Sequence of chain 1.D:
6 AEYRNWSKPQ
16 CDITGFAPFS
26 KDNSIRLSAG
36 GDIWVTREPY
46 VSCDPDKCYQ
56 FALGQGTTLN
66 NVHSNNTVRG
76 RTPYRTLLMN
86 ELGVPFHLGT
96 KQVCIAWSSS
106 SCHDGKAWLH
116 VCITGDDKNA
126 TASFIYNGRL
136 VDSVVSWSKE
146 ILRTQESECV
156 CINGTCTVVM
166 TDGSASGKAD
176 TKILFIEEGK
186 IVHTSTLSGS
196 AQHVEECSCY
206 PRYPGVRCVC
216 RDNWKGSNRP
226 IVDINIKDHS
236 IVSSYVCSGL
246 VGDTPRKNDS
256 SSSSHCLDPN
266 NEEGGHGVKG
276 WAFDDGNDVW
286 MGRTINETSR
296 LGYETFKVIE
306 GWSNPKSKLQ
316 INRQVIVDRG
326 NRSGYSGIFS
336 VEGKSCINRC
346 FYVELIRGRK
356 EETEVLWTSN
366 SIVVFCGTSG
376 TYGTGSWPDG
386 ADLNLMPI

This protein binds this small molecule.
Small molecule (SMILES): CC(=O)N[C@@H]1[C@@H](O)[C@H](O)[C@@H](CO)O[C@H]1O

Binding-site contacts:
Ligand atom O7 contacts residue ARG324 of chain 1.D at 2.6 Å (salt-bridge).
Ligand atom C8 contacts residue ILE290 of chain 1.D at 4.1 Å (hydrophobic).
Ligand atom C7 contacts residue GLU292 of chain 1.D at 3.6 Å.
Ligand atom C2 contacts residue ASN291 of chain 1.D at 2.3 Å.
Ligand atom C1 contacts residue GLU292 of chain 1.D at 4.3 Å.
Ligand atom C2 contacts residue GLU292 of chain 1.D at 3.9 Å.
Ligand atom C8 contacts residue ASN291 of chain 1.D at 4.3 Å.
Ligand atom C3 contacts residue ASN291 of chain 1.D at 3.6 Å.
Ligand atom C7 contacts residue ASN291 of chain 1.D at 3.3 Å.
Ligand atom C4 contacts residue ASN291 of chain 1.D at 4.2 Å.
Ligand atom C1 contacts residue ASN291 of chain 1.D at 1.4 Å.
Ligand atom N2 contacts residue GLU292 of chain 1.D at 2.8 Å (salt-bridge).
Ligand atom C8 contacts residue GLU292 of chain 1.D at 3.4 Å.
Ligand atom O5 contacts residue ASN291 of chain 1.D at 2.5 Å (h-bond).
Ligand atom C7 contacts residue ARG324 of chain 1.D at 3.8 Å.
Ligand atom C3 contacts residue GLU292 of chain 1.D at 4.4 Å.
Ligand atom N2 contacts residue ASN291 of chain 1.D at 2.6 Å (h-bond).
Ligand atom O7 contacts residue ASN291 of chain 1.D at 3.5 Å (h-bond).
Ligand atom C5 contacts residue ASN291 of chain 1.D at 3.7 Å.